Binding-site contacts:
Ligand atom C2 contacts residue ASN5 of chain 1.D at 2.1 Å.
Ligand atom O5 contacts residue THR2 of chain 1.D at 4.4 Å.
Ligand atom C1 contacts residue PHE3 of chain 1.D at 4.5 Å (hydrophobic).
Ligand atom N2 contacts residue ASN5 of chain 1.D at 2.8 Å (h-bond).
Ligand atom O6 contacts residue ASN5 of chain 1.D at 4.3 Å.
Ligand atom C1 contacts residue ASN5 of chain 1.D at 3.1 Å.
Ligand atom O6 contacts residue LYS154 of chain 1.D at 4.1 Å.
Ligand atom O3 contacts residue LYS154 of chain 1.D at 4.0 Å.
Ligand atom C4 contacts residue ASN5 of chain 1.D at 3.5 Å.
Ligand atom O5 contacts residue PHE3 of chain 1.D at 4.2 Å.
Ligand atom O3 contacts residue ASN5 of chain 1.D at 3.1 Å (h-bond).
Ligand atom O5 contacts residue ASN5 of chain 1.D at 3.4 Å (h-bond).
Ligand atom C8 contacts residue ASN5 of chain 1.D at 4.5 Å.
Ligand atom C5 contacts residue ASN5 of chain 1.D at 3.9 Å.
Ligand atom O7 contacts residue THR7 of chain 1.D at 3.5 Å.
Ligand atom C8 contacts residue THR7 of chain 1.D at 3.9 Å.
Ligand atom O4 contacts residue ASN5 of chain 1.D at 4.2 Å.
Ligand atom O7 contacts residue ASN5 of chain 1.D at 2.9 Å (h-bond).
Ligand atom C3 contacts residue ASN5 of chain 1.D at 3.0 Å.
Ligand atom C7 contacts residue THR7 of chain 1.D at 4.2 Å.
Ligand atom C7 contacts residue ASN5 of chain 1.D at 3.1 Å.

This small molecule binds to this protein.
Small molecule (SMILES): CC(=O)N[C@@H]1[C@@H](O)[C@H](O)[C@@H](CO)O[C@H]1O

Sequence of chain 1.D:
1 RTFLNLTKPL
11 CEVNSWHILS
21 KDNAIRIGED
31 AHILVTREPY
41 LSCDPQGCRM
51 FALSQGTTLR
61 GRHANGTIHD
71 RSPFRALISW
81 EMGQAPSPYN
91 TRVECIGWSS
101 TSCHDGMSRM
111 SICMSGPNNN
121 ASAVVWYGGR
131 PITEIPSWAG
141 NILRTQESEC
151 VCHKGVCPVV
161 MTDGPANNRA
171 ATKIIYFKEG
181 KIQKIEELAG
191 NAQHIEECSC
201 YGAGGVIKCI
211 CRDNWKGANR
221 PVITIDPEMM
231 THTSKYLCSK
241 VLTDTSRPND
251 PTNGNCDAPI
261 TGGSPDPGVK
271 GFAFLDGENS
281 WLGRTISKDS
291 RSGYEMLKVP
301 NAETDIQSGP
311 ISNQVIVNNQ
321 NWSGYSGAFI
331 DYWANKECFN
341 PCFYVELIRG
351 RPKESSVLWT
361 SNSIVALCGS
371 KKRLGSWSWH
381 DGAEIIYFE